Sequence of chain 1.C:
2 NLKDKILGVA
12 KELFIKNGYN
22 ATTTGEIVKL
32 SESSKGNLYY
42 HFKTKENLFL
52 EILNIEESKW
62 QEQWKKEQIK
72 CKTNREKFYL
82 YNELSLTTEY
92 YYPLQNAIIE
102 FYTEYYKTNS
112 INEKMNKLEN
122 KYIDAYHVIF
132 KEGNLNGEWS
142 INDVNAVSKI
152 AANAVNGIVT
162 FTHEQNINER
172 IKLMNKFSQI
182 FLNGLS

A protein and the small-molecule ligand that binds it are described below.
Small molecule (SMILES): Nc1ccc2cc3ccc(N)cc3nc2c1

Binding-site contacts:
Ligand atom C6 contacts residue GLU58 of chain 1.C at 4.2 Å.
Ligand atom C8 contacts residue GLU58 of chain 1.C at 3.2 Å.
Ligand atom C8 contacts residue LEU54 of chain 1.C at 3.8 Å (hydrophobic).
Ligand atom N16 contacts residue LEU54 of chain 1.C at 4.3 Å.
Ligand atom C9 contacts residue GLU58 of chain 1.C at 4.3 Å.
Ligand atom C3 contacts residue TRP61 of chain 1.C at 4.2 Å (hydrophobic).
Ligand atom C12 contacts residue GLU58 of chain 1.C at 3.8 Å.
Ligand atom N16 contacts residue TYR103 of chain 1.C at 2.9 Å (h-bond).
Ligand atom N15 contacts residue GLU90 of chain 1.C at 3.5 Å (salt-bridge).
Ligand atom C2 contacts residue TYR93 of chain 1.C at 3.8 Å (hydrophobic).
Ligand atom C1 contacts residue TYR93 of chain 1.C at 3.8 Å (hydrophobic).
Ligand atom C9 contacts residue TYR93 of chain 1.C at 4.0 Å (hydrophobic).
Ligand atom N16 contacts residue ET1 of chain 1.E at 4.0 Å.
Ligand atom C4 contacts residue GLN96 of chain 1.C at 4.3 Å.
Ligand atom C6 contacts residue LEU54 of chain 1.C at 4.3 Å (hydrophobic).
Ligand atom C3 contacts residue THR89 of chain 1.C at 3.8 Å.
Ligand atom C5 contacts residue ILE99 of chain 1.C at 4.0 Å (hydrophobic).
Ligand atom N10 contacts residue GLN96 of chain 1.C at 4.2 Å.
Ligand atom C7 contacts residue LEU54 of chain 1.C at 3.9 Å (hydrophobic).
Ligand atom N15 contacts residue TYR93 of chain 1.C at 3.9 Å.
Ligand atom C7 contacts residue LEU119 of chain 1.C at 4.3 Å (hydrophobic).
Ligand atom C6 contacts residue TYR103 of chain 1.C at 4.2 Å (hydrophobic).
Ligand atom C6 contacts residue ILE99 of chain 1.C at 4.5 Å (hydrophobic).
Ligand atom C4 contacts residue TYR93 of chain 1.C at 3.9 Å (hydrophobic).
Ligand atom C14 contacts residue ILE99 of chain 1.C at 4.2 Å (hydrophobic).
Ligand atom N15 contacts residue THR89 of chain 1.C at 2.8 Å (h-bond).
Ligand atom C11 contacts residue TYR93 of chain 1.C at 3.9 Å (hydrophobic).
Ligand atom N15 contacts residue TRP61 of chain 1.C at 4.4 Å.
Ligand atom C7 contacts residue GLU58 of chain 1.C at 3.4 Å.
Ligand atom N10 contacts residue ILE99 of chain 1.C at 4.5 Å.
Ligand atom N10 contacts residue TYR93 of chain 1.C at 4.2 Å.
Ligand atom C14 contacts residue GLU58 of chain 1.C at 4.5 Å.
Ligand atom C2 contacts residue TRP61 of chain 1.C at 3.6 Å (hydrophobic).
Ligand atom C2 contacts residue THR89 of chain 1.C at 4.4 Å.
Ligand atom C13 contacts residue TYR93 of chain 1.C at 3.9 Å (hydrophobic).
Ligand atom C3 contacts residue TYR93 of chain 1.C at 3.8 Å (hydrophobic).
Ligand atom C9 contacts residue GLU57 of chain 1.C at 4.1 Å.
Ligand atom C1 contacts residue TRP61 of chain 1.C at 3.9 Å (hydrophobic).
Ligand atom C8 contacts residue GLU57 of chain 1.C at 4.3 Å.